This small molecule binds to this protein.
Small molecule (SMILES): N[C@@H](CCC(=O)O)C(=O)O

Binding-site contacts:
Ligand atom OXT contacts residue ALA142 of chain 1.B at 4.3 Å.
Ligand atom CA contacts residue GLU191 of chain 1.B at 3.3 Å.
Ligand atom OE1 contacts residue GLY141 of chain 1.B at 3.7 Å.
Ligand atom CA contacts residue ALA142 of chain 1.B at 4.0 Å (hydrophobic).
Ligand atom O contacts residue TYR61 of chain 1.B at 3.3 Å.
Ligand atom OXT contacts residue TYR61 of chain 1.B at 3.4 Å.
Ligand atom C contacts residue TYR61 of chain 1.B at 3.4 Å (hydrophobic).
Ligand atom C contacts residue ARG96 of chain 1.B at 3.5 Å.
Ligand atom C contacts residue PRO89 of chain 1.B at 4.2 Å (hydrophobic).
Ligand atom N contacts residue ALA91 of chain 1.B at 4.3 Å.
Ligand atom CA contacts residue TYR61 of chain 1.B at 3.9 Å (hydrophobic).
Ligand atom C contacts residue ALA91 of chain 1.B at 4.1 Å (hydrophobic).
Ligand atom C contacts residue GLU191 of chain 1.B at 4.3 Å.
Ligand atom N contacts residue TYR61 of chain 1.B at 3.9 Å.
Ligand atom OXT contacts residue LEU90 of chain 1.B at 3.6 Å.
Ligand atom CG contacts residue ASN174 of chain 1.B at 4.2 Å.
Ligand atom O contacts residue GLY141 of chain 1.B at 3.4 Å.
Ligand atom CB contacts residue GLU191 of chain 1.B at 4.2 Å.
Ligand atom CA contacts residue PRO89 of chain 1.B at 4.1 Å (hydrophobic).
Ligand atom OXT contacts residue ARG96 of chain 1.B at 3.0 Å (salt-bridge).
Ligand atom CB contacts residue ALA142 of chain 1.B at 4.3 Å (hydrophobic).
Ligand atom CD contacts residue THR143 of chain 1.B at 3.3 Å.
Ligand atom OE2 contacts residue GLU191 of chain 1.B at 3.5 Å.
Ligand atom O contacts residue ARG96 of chain 1.B at 2.8 Å (salt-bridge).
Ligand atom N contacts residue TYR217 of chain 1.B at 4.0 Å.
Ligand atom CD contacts residue GLU191 of chain 1.B at 3.9 Å.
Ligand atom OE1 contacts residue GLU191 of chain 1.B at 4.3 Å.
Ligand atom CB contacts residue TYR61 of chain 1.B at 3.6 Å (hydrophobic).
Ligand atom C contacts residue ALA142 of chain 1.B at 3.6 Å (hydrophobic).
Ligand atom N contacts residue PRO89 of chain 1.B at 2.9 Å (h-bond).
Ligand atom OE2 contacts residue MET190 of chain 1.B at 4.2 Å.
Ligand atom OE1 contacts residue THR143 of chain 1.B at 2.9 Å (h-bond).
Ligand atom OXT contacts residue PRO89 of chain 1.B at 3.4 Å (h-bond).
Ligand atom OE1 contacts residue ALA142 of chain 1.B at 3.2 Å (h-bond).
Ligand atom O contacts residue ALA142 of chain 1.B at 2.8 Å (h-bond).
Ligand atom N contacts residue GLU191 of chain 1.B at 2.7 Å (salt-bridge).
Ligand atom OXT contacts residue ALA91 of chain 1.B at 3.0 Å (h-bond).
Ligand atom OE2 contacts residue THR143 of chain 1.B at 2.7 Å (h-bond).
Ligand atom CB contacts residue GLY141 of chain 1.B at 4.4 Å.
Ligand atom CG contacts residue GLU191 of chain 1.B at 3.9 Å.

Sequence of chain 1.B:
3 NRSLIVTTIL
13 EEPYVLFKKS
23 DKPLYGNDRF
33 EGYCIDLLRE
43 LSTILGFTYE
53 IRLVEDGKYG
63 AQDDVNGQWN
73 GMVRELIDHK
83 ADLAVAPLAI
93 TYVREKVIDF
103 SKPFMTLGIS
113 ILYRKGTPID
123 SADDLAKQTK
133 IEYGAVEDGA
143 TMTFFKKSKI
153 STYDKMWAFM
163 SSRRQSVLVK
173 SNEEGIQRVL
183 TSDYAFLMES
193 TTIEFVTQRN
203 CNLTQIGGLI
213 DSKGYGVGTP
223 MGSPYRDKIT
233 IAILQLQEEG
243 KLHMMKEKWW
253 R